Sequence of chain 1.B:
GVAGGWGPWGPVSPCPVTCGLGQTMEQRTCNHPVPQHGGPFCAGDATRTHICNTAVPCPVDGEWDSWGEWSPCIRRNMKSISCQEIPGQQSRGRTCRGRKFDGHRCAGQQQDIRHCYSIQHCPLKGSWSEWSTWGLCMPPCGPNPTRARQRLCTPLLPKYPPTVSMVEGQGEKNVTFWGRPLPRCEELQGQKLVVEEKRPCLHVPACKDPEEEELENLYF

This small molecule binds to this protein.
Small molecule (SMILES): OC[C@H]1O[C@H](O)[C@@H](O)[C@@H](O)[C@@H]1O

Binding-site contacts:
Ligand atom C6 contacts residue ARG28 of chain 1.B at 3.8 Å.
Ligand atom C1 contacts residue ARG28 of chain 1.B at 3.8 Å.
Ligand atom C1 contacts residue TRP6 of chain 1.B at 1.5 Å (hydrophobic).
Ligand atom O6 contacts residue ARG28 of chain 1.B at 2.8 Å (salt-bridge).
Ligand atom O5 contacts residue ARG28 of chain 1.B at 3.0 Å (salt-bridge).
Ligand atom C2 contacts residue ALA43 of chain 1.B at 4.2 Å (hydrophobic).
Ligand atom C1 contacts residue ALA43 of chain 1.B at 4.3 Å (hydrophobic).
Ligand atom C2 contacts residue TRP6 of chain 1.B at 2.5 Å (hydrophobic).
Ligand atom C3 contacts residue TRP6 of chain 1.B at 3.9 Å (hydrophobic).
Ligand atom C5 contacts residue ARG28 of chain 1.B at 3.9 Å.
Ligand atom O2 contacts residue TRP6 of chain 1.B at 3.1 Å.
Ligand atom O5 contacts residue ALA43 of chain 1.B at 4.4 Å.
Ligand atom C5 contacts residue TRP6 of chain 1.B at 3.8 Å (hydrophobic).
Ligand atom O2 contacts residue GLY5 of chain 1.B at 3.6 Å.
Ligand atom C4 contacts residue TRP6 of chain 1.B at 4.3 Å (hydrophobic).
Ligand atom O4 contacts residue ALA43 of chain 1.B at 4.5 Å.
Ligand atom O2 contacts residue GLY4 of chain 1.B at 4.3 Å.
Ligand atom O5 contacts residue TRP6 of chain 1.B at 2.3 Å.